The small molecule below binds the protein below.
Small molecule (SMILES): CC(=O)N[C@H]1[C@H](O[C@H]2[C@H](O)[C@@H](NC(C)=O)CO[C@@H]2CO)O[C@H](CO)[C@@H](O)[C@@H]1O

Sequence of chain 1.E:
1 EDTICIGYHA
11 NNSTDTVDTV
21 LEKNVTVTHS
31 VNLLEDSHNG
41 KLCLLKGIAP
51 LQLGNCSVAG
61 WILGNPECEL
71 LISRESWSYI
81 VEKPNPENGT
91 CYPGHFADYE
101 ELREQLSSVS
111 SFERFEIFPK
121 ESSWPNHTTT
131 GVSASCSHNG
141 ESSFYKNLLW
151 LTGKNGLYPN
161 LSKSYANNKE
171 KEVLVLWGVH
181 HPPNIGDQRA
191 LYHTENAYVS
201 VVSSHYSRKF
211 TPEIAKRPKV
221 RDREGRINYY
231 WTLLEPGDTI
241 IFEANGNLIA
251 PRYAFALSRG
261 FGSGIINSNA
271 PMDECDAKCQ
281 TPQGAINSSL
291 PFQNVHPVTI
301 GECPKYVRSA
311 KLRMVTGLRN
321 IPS

Binding-site contacts:
Ligand atom C1 contacts residue ASN55 of chain 1.E at 1.4 Å.
Ligand atom C3 contacts residue ASN55 of chain 1.E at 3.7 Å.
Ligand atom O7 contacts residue ASN55 of chain 1.E at 3.0 Å (h-bond).
Ligand atom C4 contacts residue ASN55 of chain 1.E at 4.1 Å.
Ligand atom C7 contacts residue ASN55 of chain 1.E at 3.2 Å.
Ligand atom C2 contacts residue ASN55 of chain 1.E at 2.4 Å.
Ligand atom N2 contacts residue ASN55 of chain 1.E at 3.0 Å (h-bond).
Ligand atom C8 contacts residue ASN55 of chain 1.E at 4.0 Å.
Ligand atom O5 contacts residue ASN55 of chain 1.E at 2.2 Å (h-bond).
Ligand atom C5 contacts residue ASN55 of chain 1.E at 3.6 Å.
Ligand atom O5 contacts residue GLU87 of chain 1.E at 4.5 Å.